Sequence of chain 1.I:
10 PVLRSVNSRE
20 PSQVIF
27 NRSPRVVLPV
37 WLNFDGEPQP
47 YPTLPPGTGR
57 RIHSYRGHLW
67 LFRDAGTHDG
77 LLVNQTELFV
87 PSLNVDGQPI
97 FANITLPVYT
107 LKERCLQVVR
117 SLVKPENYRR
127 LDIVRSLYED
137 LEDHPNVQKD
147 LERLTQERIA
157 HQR

Binding-site contacts:
Ligand atom C5 contacts residue TYR47 of chain 1.I at 3.5 Å (hydrophobic).
Ligand atom C4 contacts residue HIS59 of chain 1.I at 3.7 Å.
Ligand atom C3 contacts residue TRP66 of chain 1.I at 3.7 Å (hydrophobic).
Ligand atom N4 contacts residue PRO48 of chain 1.I at 3.5 Å (h-bond).
Ligand atom C14 contacts residue TYR61 of chain 1.I at 3.7 Å (hydrophobic).
Ligand atom O3 contacts residue HIS64 of chain 1.I at 3.4 Å.
Ligand atom C5 contacts residue HIS59 of chain 1.I at 3.8 Å.
Ligand atom C4 contacts residue TRP66 of chain 1.I at 3.5 Å (hydrophobic).
Ligand atom C12 contacts residue TYR61 of chain 1.I at 3.6 Å (hydrophobic).
Ligand atom O4 contacts residue SER60 of chain 1.I at 2.7 Å (h-bond).
Ligand atom C10 contacts residue TYR47 of chain 1.I at 3.7 Å (hydrophobic).
Ligand atom C22 contacts residue ILE58 of chain 1.I at 3.7 Å (hydrophobic).
Ligand atom C25 contacts residue ARG56 of chain 1.I at 3.5 Å.
Ligand atom O3 contacts residue PHE40 of chain 1.I at 3.7 Å.
Ligand atom O4 contacts residue HIS64 of chain 1.I at 2.8 Å (h-bond).
Ligand atom O1 contacts residue TYR47 of chain 1.I at 2.6 Å (h-bond).
Ligand atom N4 contacts residue ARG56 of chain 1.I at 2.7 Å (salt-bridge).
Ligand atom C13 contacts residue TYR61 of chain 1.I at 3.5 Å (hydrophobic).
Ligand atom C23 contacts residue ARG56 of chain 1.I at 3.5 Å.
Ligand atom C24 contacts residue ARG56 of chain 1.I at 3.6 Å.
Ligand atom S1 contacts residue PHE25 of chain 1.I at 3.7 Å.
Ligand atom C6 contacts residue TYR61 of chain 1.I at 3.7 Å (hydrophobic).
Ligand atom C17 contacts residue HIS59 of chain 1.I at 3.7 Å.
Ligand atom C24 contacts residue PRO48 of chain 1.I at 3.1 Å (hydrophobic).
Ligand atom N1 contacts residue TYR47 of chain 1.I at 3.7 Å.
Ligand atom C3 contacts residue SER60 of chain 1.I at 3.6 Å.
Ligand atom C1 contacts residue HIS59 of chain 1.I at 3.5 Å.
Ligand atom S1 contacts residue TYR47 of chain 1.I at 3.7 Å.
Ligand atom C18 contacts residue ILE58 of chain 1.I at 3.7 Å (hydrophobic).
Ligand atom C8 contacts residue TYR61 of chain 1.I at 3.7 Å (hydrophobic).
Ligand atom N2 contacts residue HIS59 of chain 1.I at 3.1 Å (h-bond).
Ligand atom O4 contacts residue TYR61 of chain 1.I at 3.6 Å.
Ligand atom C4 contacts residue TYR47 of chain 1.I at 3.6 Å (hydrophobic).
Ligand atom C3 contacts residue TRP37 of chain 1.I at 3.7 Å (hydrophobic).
Ligand atom C3 contacts residue HIS64 of chain 1.I at 3.6 Å.
Ligand atom C2 contacts residue TRP37 of chain 1.I at 3.4 Å (hydrophobic).
Ligand atom N3 contacts residue TYR61 of chain 1.I at 3.7 Å.
Ligand atom O3 contacts residue TYR61 of chain 1.I at 3.7 Å.
Ligand atom C2 contacts residue TYR47 of chain 1.I at 3.6 Å (hydrophobic).
Ligand atom O2 contacts residue TYR61 of chain 1.I at 3.5 Å.

The protein below binds the small molecule below.
Small molecule (SMILES): COCCOc1cc(-c2scnc2C)ccc1[C@H](C)NC(=O)[C@@H]1C[C@@H](O)CN1C(=O)[C@@H](c1cc(C)no1)C(C)C